A small-molecule ligand and the protein it binds are described below.
Small molecule (SMILES): Nc1nc2c(ncn2[C@@H]2O[C@H](CO[P](=O)(O)O[P](=O)(O)NP(=O)(O)O)[C@@H](O)[C@H]2O)c(=O)[nH]1

Binding-site contacts:
Ligand atom O1B contacts residue GLY25 of chain 1.A at 3.1 Å (h-bond).
Ligand atom N1 contacts residue GLU140 of chain 1.A at 2.7 Å (salt-bridge).
Ligand atom O2A contacts residue ARG42 of chain 1.A at 3.2 Å (salt-bridge).
Ligand atom O1G contacts residue LYS26 of chain 1.A at 2.7 Å (salt-bridge).
Ligand atom O6 contacts residue ASN174 of chain 1.A at 2.6 Å (h-bond).
Ligand atom O1B contacts residue SER24 of chain 1.A at 3.5 Å (h-bond).
Ligand atom O6 contacts residue SER173 of chain 1.A at 3.6 Å.
Ligand atom O2B contacts residue MG1 of chain 1.G at 2.5 Å.
Ligand atom PB contacts residue MG1 of chain 1.G at 3.7 Å.
Ligand atom O3G contacts residue VAL48 of chain 1.A at 3.6 Å (h-bond).
Ligand atom O6 contacts residue ARG138 of chain 1.A at 3.0 Å (salt-bridge).
Ligand atom N2 contacts residue GLU140 of chain 1.A at 2.2 Å (salt-bridge).
Ligand atom O6 contacts residue PHE172 of chain 1.A at 3.3 Å (h-bond).
Ligand atom O3A contacts residue GLY25 of chain 1.A at 3.4 Å (h-bond).
Ligand atom O1B contacts residue LYS26 of chain 1.A at 2.8 Å (salt-bridge).
Ligand atom O1A contacts residue ALA28 of chain 1.A at 3.0 Å (h-bond).
Ligand atom O3' contacts residue ARG42 of chain 1.A at 3.1 Å.
Ligand atom O3' contacts residue ILE43 of chain 1.A at 3.0 Å (h-bond).
Ligand atom O1A contacts residue SER27 of chain 1.A at 3.3 Å.
Ligand atom O1A contacts residue SER41 of chain 1.A at 3.5 Å.
Ligand atom O1G contacts residue MG1 of chain 1.G at 3.1 Å.
Ligand atom C6 contacts residue ASN174 of chain 1.A at 3.1 Å.
Ligand atom N1 contacts residue ASN174 of chain 1.A at 3.6 Å.
Ligand atom O4' contacts residue ARG138 of chain 1.A at 3.7 Å.
Ligand atom N7 contacts residue ASN174 of chain 1.A at 2.8 Å (h-bond).
Ligand atom O2G contacts residue THR49 of chain 1.A at 3.0 Å (h-bond).
Ligand atom N3 contacts residue ARG138 of chain 1.A at 3.7 Å.
Ligand atom N3B contacts residue GLY23 of chain 1.A at 3.2 Å (h-bond).
Ligand atom N1 contacts residue ARG138 of chain 1.A at 3.5 Å.
Ligand atom O2G contacts residue VAL48 of chain 1.A at 3.2 Å.
Ligand atom C5 contacts residue ASN174 of chain 1.A at 3.2 Å.
Ligand atom O3G contacts residue THR22 of chain 1.A at 3.4 Å (h-bond).
Ligand atom O2A contacts residue SER41 of chain 1.A at 3.5 Å.
Ligand atom O2G contacts residue MG1 of chain 1.G at 2.3 Å.
Ligand atom PG contacts residue MG1 of chain 1.G at 3.1 Å.
Ligand atom O1A contacts residue GLY25 of chain 1.A at 3.7 Å.
Ligand atom C2 contacts residue GLU140 of chain 1.A at 2.9 Å.
Ligand atom C6 contacts residue ARG138 of chain 1.A at 3.3 Å.
Ligand atom C5' contacts residue ARG42 of chain 1.A at 3.7 Å.
Ligand atom O2B contacts residue SER27 of chain 1.A at 3.2 Å.

Sequence of chain 1.A:
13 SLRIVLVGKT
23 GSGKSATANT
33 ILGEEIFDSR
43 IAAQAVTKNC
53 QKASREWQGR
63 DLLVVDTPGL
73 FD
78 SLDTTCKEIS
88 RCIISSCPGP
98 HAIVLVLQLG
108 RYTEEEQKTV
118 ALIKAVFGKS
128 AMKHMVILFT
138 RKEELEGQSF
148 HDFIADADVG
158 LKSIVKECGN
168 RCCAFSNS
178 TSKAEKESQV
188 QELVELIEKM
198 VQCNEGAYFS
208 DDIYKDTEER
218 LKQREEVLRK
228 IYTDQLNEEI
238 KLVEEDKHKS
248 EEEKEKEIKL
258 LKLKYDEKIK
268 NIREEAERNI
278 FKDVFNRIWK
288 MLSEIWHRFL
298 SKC